Sequence of chain 1.C:
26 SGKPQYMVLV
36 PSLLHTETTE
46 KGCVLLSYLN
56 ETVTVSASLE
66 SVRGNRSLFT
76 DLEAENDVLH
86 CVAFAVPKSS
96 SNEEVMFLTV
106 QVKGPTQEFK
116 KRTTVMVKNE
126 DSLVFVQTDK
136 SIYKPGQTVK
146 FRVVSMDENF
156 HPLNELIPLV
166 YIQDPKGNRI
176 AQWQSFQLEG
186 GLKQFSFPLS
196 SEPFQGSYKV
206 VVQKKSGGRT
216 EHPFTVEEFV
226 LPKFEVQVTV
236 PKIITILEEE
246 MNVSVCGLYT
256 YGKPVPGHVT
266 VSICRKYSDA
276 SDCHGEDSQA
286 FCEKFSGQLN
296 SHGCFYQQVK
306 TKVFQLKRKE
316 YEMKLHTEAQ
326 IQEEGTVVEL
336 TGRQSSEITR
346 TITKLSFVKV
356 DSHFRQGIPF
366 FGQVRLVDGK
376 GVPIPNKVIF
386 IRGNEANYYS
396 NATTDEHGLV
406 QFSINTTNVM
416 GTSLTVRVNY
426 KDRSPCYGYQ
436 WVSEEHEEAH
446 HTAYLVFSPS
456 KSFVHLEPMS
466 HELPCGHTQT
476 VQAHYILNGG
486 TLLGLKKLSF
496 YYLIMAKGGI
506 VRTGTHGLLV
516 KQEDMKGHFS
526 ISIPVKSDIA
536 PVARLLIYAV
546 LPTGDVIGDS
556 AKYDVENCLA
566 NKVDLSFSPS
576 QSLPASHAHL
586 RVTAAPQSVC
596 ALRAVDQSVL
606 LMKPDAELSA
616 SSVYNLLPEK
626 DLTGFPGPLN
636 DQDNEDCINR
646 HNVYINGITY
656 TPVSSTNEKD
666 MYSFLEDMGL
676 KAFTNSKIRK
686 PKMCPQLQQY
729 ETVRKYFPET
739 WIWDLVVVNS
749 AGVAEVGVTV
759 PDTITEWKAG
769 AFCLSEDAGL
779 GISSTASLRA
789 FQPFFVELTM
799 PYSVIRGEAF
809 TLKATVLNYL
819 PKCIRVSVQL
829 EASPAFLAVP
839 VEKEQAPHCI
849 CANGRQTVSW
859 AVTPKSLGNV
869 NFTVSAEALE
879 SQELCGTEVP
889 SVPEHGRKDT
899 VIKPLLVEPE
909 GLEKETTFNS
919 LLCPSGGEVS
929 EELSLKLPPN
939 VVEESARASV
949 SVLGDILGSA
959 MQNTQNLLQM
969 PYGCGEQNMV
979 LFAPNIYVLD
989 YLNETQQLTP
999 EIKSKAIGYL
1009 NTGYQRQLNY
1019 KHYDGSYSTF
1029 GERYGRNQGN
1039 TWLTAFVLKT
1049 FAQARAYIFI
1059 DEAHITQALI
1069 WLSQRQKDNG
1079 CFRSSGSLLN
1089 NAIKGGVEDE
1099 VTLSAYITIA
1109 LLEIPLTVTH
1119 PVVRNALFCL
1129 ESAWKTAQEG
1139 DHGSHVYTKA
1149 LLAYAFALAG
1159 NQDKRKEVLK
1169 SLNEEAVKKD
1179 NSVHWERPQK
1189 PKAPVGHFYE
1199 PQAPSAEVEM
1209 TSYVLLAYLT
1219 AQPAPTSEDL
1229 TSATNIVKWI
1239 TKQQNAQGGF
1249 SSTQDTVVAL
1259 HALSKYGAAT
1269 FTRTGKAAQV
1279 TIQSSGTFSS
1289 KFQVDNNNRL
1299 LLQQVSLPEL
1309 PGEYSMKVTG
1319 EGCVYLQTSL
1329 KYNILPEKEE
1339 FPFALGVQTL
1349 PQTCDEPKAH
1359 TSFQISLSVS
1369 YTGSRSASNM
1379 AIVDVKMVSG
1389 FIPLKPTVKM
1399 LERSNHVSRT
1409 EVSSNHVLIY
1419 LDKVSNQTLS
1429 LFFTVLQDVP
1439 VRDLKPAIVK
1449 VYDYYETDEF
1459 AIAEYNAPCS

Binding-site contacts:
Ligand atom C2 contacts residue ASN396 of chain 1.C at 2.7 Å.
Ligand atom C5 contacts residue ASN396 of chain 1.C at 3.6 Å.
Ligand atom N2 contacts residue ASN396 of chain 1.C at 3.2 Å (h-bond).
Ligand atom C1 contacts residue ASN396 of chain 1.C at 1.6 Å.
Ligand atom C8 contacts residue ASN396 of chain 1.C at 4.0 Å.
Ligand atom C4 contacts residue ASN396 of chain 1.C at 4.3 Å.
Ligand atom O5 contacts residue ASN396 of chain 1.C at 2.3 Å (h-bond).
Ligand atom C7 contacts residue ASN396 of chain 1.C at 4.0 Å.
Ligand atom C3 contacts residue ASN396 of chain 1.C at 4.0 Å.

A protein and the small-molecule ligand that binds it are described below.
Small molecule (SMILES): CC(=O)N[C@@H]1[C@@H](O)[C@H](O)[C@@H](CO)O[C@H]1O